Binding-site contacts:
Ligand atom O1B contacts residue TYR128 of chain 50.A at 3.9 Å.
Ligand atom C5 contacts residue TYR152 of chain 50.A at 3.8 Å (hydrophobic).
Ligand atom O1 contacts residue PHE186 of chain 50.A at 3.5 Å.
Ligand atom O1B contacts residue MET221 of chain 50.A at 3.4 Å.
Ligand atom C5C contacts residue ILE104 of chain 50.A at 3.8 Å (hydrophobic).
Ligand atom C3C contacts residue TYR128 of chain 50.A at 3.9 Å (hydrophobic).
Ligand atom C1B contacts residue MET221 of chain 50.A at 3.8 Å (hydrophobic).
Ligand atom C5C contacts residue TYR128 of chain 50.A at 3.5 Å (hydrophobic).
Ligand atom N2 contacts residue ALA24 of chain 50.C at 3.4 Å.
Ligand atom C6B contacts residue TYR197 of chain 50.A at 3.6 Å (hydrophobic).
Ligand atom C3 contacts residue PRO174 of chain 50.A at 3.8 Å (hydrophobic).
Ligand atom N3A contacts residue ASN219 of chain 50.A at 3.0 Å (h-bond).
Ligand atom C6C contacts residue MET221 of chain 50.A at 3.7 Å (hydrophobic).
Ligand atom C5B contacts residue LEU106 of chain 50.A at 3.5 Å (hydrophobic).
Ligand atom C2C contacts residue VAL188 of chain 50.A at 3.2 Å (hydrophobic).
Ligand atom N2 contacts residue PHE186 of chain 50.A at 3.7 Å.
Ligand atom C6B contacts residue LEU106 of chain 50.A at 3.9 Å (hydrophobic).
Ligand atom C7C contacts residue TYR128 of chain 50.A at 3.6 Å (hydrophobic).
Ligand atom O1 contacts residue TYR152 of chain 50.A at 3.9 Å.
Ligand atom O1 contacts residue VAL188 of chain 50.A at 3.8 Å.
Ligand atom C3C contacts residue VAL188 of chain 50.A at 3.3 Å (hydrophobic).
Ligand atom C4B contacts residue LEU106 of chain 50.A at 3.7 Å (hydrophobic).
Ligand atom O1 contacts residue ALA24 of chain 50.C at 3.6 Å.
Ligand atom C4C contacts residue TYR152 of chain 50.A at 3.8 Å (hydrophobic).
Ligand atom C5 contacts residue PHE186 of chain 50.A at 3.5 Å (hydrophobic).
Ligand atom C31 contacts residue VAL176 of chain 50.A at 3.3 Å (hydrophobic).
Ligand atom CM1 contacts residue SER107 of chain 50.A at 3.9 Å.
Ligand atom C7C contacts residue TYR197 of chain 50.A at 3.8 Å (hydrophobic).
Ligand atom C4 contacts residue PHE186 of chain 50.A at 3.6 Å (hydrophobic).
Ligand atom C31 contacts residue PRO174 of chain 50.A at 3.4 Å (hydrophobic).
Ligand atom C3B contacts residue MET221 of chain 50.A at 3.8 Å (hydrophobic).
Ligand atom C31 contacts residue ALA150 of chain 50.A at 3.5 Å (hydrophobic).
Ligand atom C4 contacts residue TYR152 of chain 50.A at 3.9 Å (hydrophobic).
Ligand atom C5B contacts residue TYR197 of chain 50.A at 3.7 Å (hydrophobic).
Ligand atom C4 contacts residue MET224 of chain 50.A at 3.8 Å (hydrophobic).
Ligand atom C3 contacts residue PHE186 of chain 50.A at 3.8 Å (hydrophobic).
Ligand atom C2B contacts residue MET221 of chain 50.A at 3.5 Å (hydrophobic).
Ligand atom C6C contacts residue VAL191 of chain 50.A at 3.2 Å (hydrophobic).
Ligand atom C31 contacts residue SER175 of chain 50.A at 3.6 Å.
Ligand atom C4A contacts residue ASN219 of chain 50.A at 3.5 Å.

A small-molecule ligand and the protein it binds are described below.
Small molecule (SMILES): Cc1cc(CCCCCCCOc2ccc(C3=N[C@@H](C)CO3)cc2)on1

Sequence of chain 50.A:
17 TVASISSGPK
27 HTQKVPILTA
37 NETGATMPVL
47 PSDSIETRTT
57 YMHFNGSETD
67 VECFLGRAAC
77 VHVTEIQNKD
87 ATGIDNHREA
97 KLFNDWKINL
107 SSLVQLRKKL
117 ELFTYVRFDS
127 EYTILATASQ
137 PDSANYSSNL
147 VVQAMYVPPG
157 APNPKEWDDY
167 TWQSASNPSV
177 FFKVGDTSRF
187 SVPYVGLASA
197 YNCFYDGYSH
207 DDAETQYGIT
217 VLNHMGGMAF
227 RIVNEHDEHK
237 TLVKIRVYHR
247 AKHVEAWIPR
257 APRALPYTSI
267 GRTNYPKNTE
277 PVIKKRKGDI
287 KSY

Sequence of chain 50.C:
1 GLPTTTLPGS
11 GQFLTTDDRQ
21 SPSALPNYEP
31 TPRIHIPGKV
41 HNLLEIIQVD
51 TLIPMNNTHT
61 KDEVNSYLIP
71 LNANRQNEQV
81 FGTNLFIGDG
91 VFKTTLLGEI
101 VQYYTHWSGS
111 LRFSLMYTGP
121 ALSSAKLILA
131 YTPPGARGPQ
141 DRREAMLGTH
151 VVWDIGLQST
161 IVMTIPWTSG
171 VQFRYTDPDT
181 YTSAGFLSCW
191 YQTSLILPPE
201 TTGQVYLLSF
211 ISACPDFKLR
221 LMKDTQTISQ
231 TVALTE